Sequence of chain 48.A:
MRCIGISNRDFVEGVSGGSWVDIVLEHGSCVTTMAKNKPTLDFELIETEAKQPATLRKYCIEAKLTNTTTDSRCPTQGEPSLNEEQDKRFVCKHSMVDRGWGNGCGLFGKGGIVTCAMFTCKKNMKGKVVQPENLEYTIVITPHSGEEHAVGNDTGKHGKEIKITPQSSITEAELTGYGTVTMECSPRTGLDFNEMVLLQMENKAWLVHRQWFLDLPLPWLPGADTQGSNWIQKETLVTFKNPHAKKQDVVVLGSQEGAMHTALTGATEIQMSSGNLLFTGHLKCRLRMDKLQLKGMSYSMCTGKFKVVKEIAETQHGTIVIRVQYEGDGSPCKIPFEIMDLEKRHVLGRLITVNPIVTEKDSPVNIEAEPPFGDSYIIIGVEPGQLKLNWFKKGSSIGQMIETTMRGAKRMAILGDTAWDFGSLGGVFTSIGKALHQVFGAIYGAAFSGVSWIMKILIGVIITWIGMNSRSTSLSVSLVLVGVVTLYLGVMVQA

Binding-site contacts:
Ligand atom C4 contacts residue ASN67 of chain 48.A at 4.2 Å.
Ligand atom C5 contacts residue ASN67 of chain 48.A at 3.7 Å.
Ligand atom O5 contacts residue ASN67 of chain 48.A at 2.4 Å (h-bond).
Ligand atom C1 contacts residue ASN67 of chain 48.A at 1.4 Å.
Ligand atom C8 contacts residue PHE90 of chain 48.A at 3.7 Å (hydrophobic).
Ligand atom N2 contacts residue ASN67 of chain 48.A at 2.9 Å (h-bond).
Ligand atom C8 contacts residue ASN67 of chain 48.A at 4.3 Å.
Ligand atom C2 contacts residue ASN67 of chain 48.A at 2.5 Å.
Ligand atom C7 contacts residue ASN67 of chain 48.A at 3.9 Å.
Ligand atom C3 contacts residue ASN67 of chain 48.A at 3.8 Å.
Ligand atom O7 contacts residue ASN67 of chain 48.A at 4.3 Å.
Ligand atom C8 contacts residue MET118 of chain 48.A at 4.3 Å (hydrophobic).

A small-molecule ligand and the protein it binds are described below.
Small molecule (SMILES): CC(=O)N[C@@H]1[C@@H](O)[C@H](O)[C@@H](CO)O[C@H]1O